Sequence of chain 1.B:
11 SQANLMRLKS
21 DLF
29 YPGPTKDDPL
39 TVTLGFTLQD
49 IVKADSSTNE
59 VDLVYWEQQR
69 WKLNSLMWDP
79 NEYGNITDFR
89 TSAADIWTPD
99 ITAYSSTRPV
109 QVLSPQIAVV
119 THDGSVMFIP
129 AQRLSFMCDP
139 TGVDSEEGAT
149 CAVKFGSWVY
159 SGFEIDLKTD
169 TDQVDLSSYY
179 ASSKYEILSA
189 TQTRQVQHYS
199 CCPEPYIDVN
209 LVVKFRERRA

Binding-site contacts:
Ligand atom N1 contacts residue TRP156 of chain 1.B at 2.6 Å (h-bond).
Ligand atom C1 contacts residue CYS200 of chain 1.B at 4.3 Å (hydrophobic).
Ligand atom C12 contacts residue TRP64 of chain 1.A at 3.7 Å (hydrophobic).
Ligand atom C6 contacts residue MET125 of chain 1.A at 4.1 Å (hydrophobic).
Ligand atom C9 contacts residue TYR102 of chain 1.B at 3.5 Å (hydrophobic).
Ligand atom C10 contacts residue CYS199 of chain 1.B at 3.7 Å (hydrophobic).
Ligand atom C14 contacts residue TYR197 of chain 1.B at 3.4 Å (hydrophobic).
Ligand atom C4 contacts residue TRP156 of chain 1.B at 3.4 Å (hydrophobic).
Ligand atom C2 contacts residue ILE127 of chain 1.A at 4.2 Å (hydrophobic).
Ligand atom C12 contacts residue TYR197 of chain 1.B at 4.0 Å (hydrophobic).
Ligand atom C13 contacts residue TRP156 of chain 1.B at 3.3 Å (hydrophobic).
Ligand atom C5 contacts residue TRP156 of chain 1.B at 3.2 Å (hydrophobic).
Ligand atom N1 contacts residue TYR102 of chain 1.B at 4.0 Å.
Ligand atom N2 contacts residue VAL157 of chain 1.B at 3.6 Å.
Ligand atom C7 contacts residue TRP156 of chain 1.B at 3.4 Å (hydrophobic).
Ligand atom C13 contacts residue TYR204 of chain 1.B at 3.4 Å (hydrophobic).
Ligand atom C9 contacts residue TRP156 of chain 1.B at 3.4 Å (hydrophobic).
Ligand atom C11 contacts residue TRP64 of chain 1.A at 3.4 Å (hydrophobic).
Ligand atom C1 contacts residue MET125 of chain 1.A at 3.2 Å (hydrophobic).
Ligand atom C12 contacts residue CYS199 of chain 1.B at 4.3 Å (hydrophobic).
Ligand atom C6 contacts residue ILE127 of chain 1.A at 3.9 Å (hydrophobic).
Ligand atom C2 contacts residue VAL117 of chain 1.A at 3.9 Å (hydrophobic).
Ligand atom C6 contacts residue CYS200 of chain 1.B at 4.2 Å (hydrophobic).
Ligand atom C5 contacts residue ILE127 of chain 1.A at 3.8 Å (hydrophobic).
Ligand atom C1 contacts residue TYR204 of chain 1.B at 3.6 Å (hydrophobic).
Ligand atom N2 contacts residue ILE127 of chain 1.A at 4.0 Å.
Ligand atom C6 contacts residue TYR204 of chain 1.B at 3.6 Å (hydrophobic).
Ligand atom N2 contacts residue TRP156 of chain 1.B at 4.1 Å.
Ligand atom C4 contacts residue VAL157 of chain 1.B at 4.1 Å (hydrophobic).
Ligand atom C1 contacts residue ILE127 of chain 1.A at 4.1 Å (hydrophobic).
Ligand atom C6 contacts residue CYS199 of chain 1.B at 4.1 Å (hydrophobic).
Ligand atom C4 contacts residue ILE127 of chain 1.A at 3.6 Å (hydrophobic).
Ligand atom C10 contacts residue ILE127 of chain 1.A at 3.9 Å (hydrophobic).
Ligand atom C2 contacts residue MET125 of chain 1.A at 3.6 Å (hydrophobic).
Ligand atom C11 contacts residue TYR102 of chain 1.B at 3.8 Å (hydrophobic).
Ligand atom C11 contacts residue TRP156 of chain 1.B at 3.8 Å (hydrophobic).
Ligand atom C6 contacts residue TRP156 of chain 1.B at 3.8 Å (hydrophobic).
Ligand atom C13 contacts residue TYR102 of chain 1.B at 3.9 Å (hydrophobic).
Ligand atom C14 contacts residue TYR204 of chain 1.B at 4.2 Å (hydrophobic).
Ligand atom C2 contacts residue VAL157 of chain 1.B at 4.1 Å (hydrophobic).

Sequence of chain 1.A:
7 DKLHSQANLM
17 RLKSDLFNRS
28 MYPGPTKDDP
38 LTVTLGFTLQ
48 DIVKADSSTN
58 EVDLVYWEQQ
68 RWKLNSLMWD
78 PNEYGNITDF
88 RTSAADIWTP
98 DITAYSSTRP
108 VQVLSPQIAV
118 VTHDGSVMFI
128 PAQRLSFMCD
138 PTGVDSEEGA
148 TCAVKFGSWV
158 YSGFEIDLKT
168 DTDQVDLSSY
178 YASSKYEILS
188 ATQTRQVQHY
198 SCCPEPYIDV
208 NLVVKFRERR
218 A

The small molecule below binds the protein below.
Small molecule (SMILES): c1cncc([C@H]2CC3CCN2CC3)c1